A small-molecule ligand and the protein it binds are described below.
Small molecule (SMILES): C[C@H](CCC(=O)O)[C@H]1CC[C@H]2[C@@H]3CC[C@@H]4C[C@H](O)CC[C@]4(C)[C@H]3C[C@H](O)[C@]12C

Sequence of chain 1.A:
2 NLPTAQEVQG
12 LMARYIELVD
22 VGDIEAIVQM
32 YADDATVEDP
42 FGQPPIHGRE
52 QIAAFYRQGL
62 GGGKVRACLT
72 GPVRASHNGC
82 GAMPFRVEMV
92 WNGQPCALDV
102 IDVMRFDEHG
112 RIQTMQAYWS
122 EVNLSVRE

Binding-site contacts:
Ligand atom C22 contacts residue MET116 of chain 1.A at 4.1 Å (hydrophobic).
Ligand atom O3 contacts residue ASP103 of chain 1.A at 3.4 Å (salt-bridge).
Ligand atom C23 contacts residue ASP40 of chain 1.A at 3.1 Å.
Ligand atom O4 contacts residue TYR16 of chain 1.A at 2.6 Å (h-bond).
Ligand atom C24 contacts residue PHE56 of chain 1.A at 4.0 Å (hydrophobic).
Ligand atom C20 contacts residue VAL88 of chain 1.A at 4.3 Å (hydrophobic).
Ligand atom C9 contacts residue MET90 of chain 1.A at 4.3 Å (hydrophobic).
Ligand atom O3 contacts residue ALA118 of chain 1.A at 3.5 Å.
Ligand atom C21 contacts residue TYR16 of chain 1.A at 3.7 Å (hydrophobic).
Ligand atom C14 contacts residue GLY60 of chain 1.A at 3.5 Å.
Ligand atom O3 contacts residue PHE86 of chain 1.A at 4.1 Å.
Ligand atom C23 contacts residue MET116 of chain 1.A at 3.7 Å (hydrophobic).
Ligand atom C16 contacts residue VAL88 of chain 1.A at 3.8 Å (hydrophobic).
Ligand atom C7 contacts residue MET90 of chain 1.A at 4.2 Å (hydrophobic).
Ligand atom C15 contacts residue LEU99 of chain 1.A at 3.9 Å (hydrophobic).
Ligand atom C8 contacts residue LEU99 of chain 1.A at 3.7 Å (hydrophobic).
Ligand atom O4 contacts residue ASP103 of chain 1.A at 2.7 Å (salt-bridge).
Ligand atom C22 contacts residue PHE56 of chain 1.A at 4.1 Å (hydrophobic).
Ligand atom O3 contacts residue MET116 of chain 1.A at 3.9 Å.
Ligand atom O4 contacts residue ASP40 of chain 1.A at 4.2 Å.
Ligand atom O3 contacts residue VAL101 of chain 1.A at 4.3 Å.
Ligand atom C20 contacts residue VAL66 of chain 1.A at 4.3 Å (hydrophobic).
Ligand atom O4 contacts residue PHE86 of chain 1.A at 3.8 Å.
Ligand atom C21 contacts residue TYR57 of chain 1.A at 4.3 Å (hydrophobic).
Ligand atom O3 contacts residue ASP40 of chain 1.A at 2.6 Å (salt-bridge).
Ligand atom C13 contacts residue GLY60 of chain 1.A at 3.7 Å.
Ligand atom C8 contacts residue MET90 of chain 1.A at 4.2 Å (hydrophobic).
Ligand atom C22 contacts residue TYR57 of chain 1.A at 4.2 Å (hydrophobic).
Ligand atom C22 contacts residue ASP40 of chain 1.A at 3.2 Å.
Ligand atom C20 contacts residue GLY60 of chain 1.A at 4.1 Å.
Ligand atom C22 contacts residue TYR16 of chain 1.A at 3.5 Å (hydrophobic).
Ligand atom C23 contacts residue TYR16 of chain 1.A at 3.5 Å (hydrophobic).
Ligand atom O4 contacts residue MET116 of chain 1.A at 3.7 Å.
Ligand atom C8 contacts residue TRP120 of chain 1.A at 4.2 Å (hydrophobic).
Ligand atom C15 contacts residue VAL88 of chain 1.A at 4.0 Å (hydrophobic).
Ligand atom O1 contacts residue PHE56 of chain 1.A at 3.6 Å.
Ligand atom C23 contacts residue ASP103 of chain 1.A at 3.6 Å.
Ligand atom C2 contacts residue TRP120 of chain 1.A at 3.8 Å (hydrophobic).
Ligand atom C24 contacts residue TYR57 of chain 1.A at 3.8 Å (hydrophobic).
Ligand atom C23 contacts residue PHE86 of chain 1.A at 4.2 Å (hydrophobic).